Binding-site contacts:
Ligand atom C3 contacts residue PHE162 of chain 1.A at 4.1 Å (hydrophobic).
Ligand atom C3' contacts residue TYR93 of chain 1.B at 3.9 Å (hydrophobic).
Ligand atom C9' contacts residue GLN64 of chain 1.B at 3.3 Å.
Ligand atom C6' contacts residue TRP61 of chain 1.B at 4.0 Å (hydrophobic).
Ligand atom N1' contacts residue GLN64 of chain 1.B at 3.2 Å (h-bond).
Ligand atom C2 contacts residue ASN157 of chain 1.B at 3.4 Å.
Ligand atom C5' contacts residue TYR93 of chain 1.B at 3.8 Å (hydrophobic).
Ligand atom C9 contacts residue GLU120 of chain 1.B at 3.6 Å.
Ligand atom N2 contacts residue ASN154 of chain 1.B at 3.1 Å (h-bond).
Ligand atom C5 contacts residue GLU120 of chain 1.B at 3.2 Å.
Ligand atom C9 contacts residue ASN154 of chain 1.B at 3.3 Å.
Ligand atom C4 contacts residue GLU120 of chain 1.B at 3.9 Å.
Ligand atom C1' contacts residue TRP61 of chain 1.B at 3.6 Å (hydrophobic).
Ligand atom C4' contacts residue GLN64 of chain 1.B at 3.6 Å.
Ligand atom C1 contacts residue ASN157 of chain 1.B at 4.0 Å.
Ligand atom N2' contacts residue LYS60 of chain 1.B at 3.9 Å.
Ligand atom C9 contacts residue PHE162 of chain 1.A at 3.5 Å (hydrophobic).
Ligand atom C4 contacts residue ASN154 of chain 1.B at 3.5 Å.
Ligand atom N1 contacts residue PHE162 of chain 1.A at 2.9 Å (h-bond).
Ligand atom C6' contacts residue GLU57 of chain 1.B at 3.7 Å.
Ligand atom C7' contacts residue THR89 of chain 1.B at 4.0 Å.
Ligand atom O1' contacts residue TRP61 of chain 1.B at 3.5 Å.
Ligand atom C6' contacts residue TYR93 of chain 1.B at 3.6 Å (hydrophobic).
Ligand atom N2 contacts residue ILE124 of chain 1.B at 3.3 Å.
Ligand atom C5' contacts residue GLU57 of chain 1.B at 3.5 Å.
Ligand atom C2' contacts residue TRP61 of chain 1.B at 3.7 Å (hydrophobic).
Ligand atom C7' contacts residue TRP61 of chain 1.B at 3.4 Å (hydrophobic).
Ligand atom C4' contacts residue TYR93 of chain 1.B at 3.9 Å (hydrophobic).
Ligand atom C2' contacts residue TYR93 of chain 1.B at 3.8 Å (hydrophobic).
Ligand atom C8 contacts residue ASN157 of chain 1.B at 4.0 Å.
Ligand atom C2 contacts residue ALA153 of chain 1.B at 3.9 Å (hydrophobic).
Ligand atom N2 contacts residue PHE162 of chain 1.A at 3.8 Å.
Ligand atom C3 contacts residue ASN154 of chain 1.B at 2.8 Å.
Ligand atom C1' contacts residue TYR93 of chain 1.B at 3.7 Å (hydrophobic).
Ligand atom N1 contacts residue GLU120 of chain 1.B at 2.6 Å (salt-bridge).
Ligand atom O1 contacts residue ASN157 of chain 1.B at 3.5 Å (h-bond).
Ligand atom C2 contacts residue ASN154 of chain 1.B at 3.8 Å.
Ligand atom N2' contacts residue GLN64 of chain 1.B at 3.9 Å.
Ligand atom C3' contacts residue GLN64 of chain 1.B at 3.9 Å.
Ligand atom N1 contacts residue ASN154 of chain 1.B at 4.1 Å.

Sequence of chain 1.B:
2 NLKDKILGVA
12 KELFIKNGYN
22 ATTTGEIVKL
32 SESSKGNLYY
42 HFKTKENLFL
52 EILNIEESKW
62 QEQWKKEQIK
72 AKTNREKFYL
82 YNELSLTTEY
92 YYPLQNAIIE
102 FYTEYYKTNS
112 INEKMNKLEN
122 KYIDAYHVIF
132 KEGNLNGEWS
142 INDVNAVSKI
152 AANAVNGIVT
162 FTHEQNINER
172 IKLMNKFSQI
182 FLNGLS

Sequence of chain 1.A:
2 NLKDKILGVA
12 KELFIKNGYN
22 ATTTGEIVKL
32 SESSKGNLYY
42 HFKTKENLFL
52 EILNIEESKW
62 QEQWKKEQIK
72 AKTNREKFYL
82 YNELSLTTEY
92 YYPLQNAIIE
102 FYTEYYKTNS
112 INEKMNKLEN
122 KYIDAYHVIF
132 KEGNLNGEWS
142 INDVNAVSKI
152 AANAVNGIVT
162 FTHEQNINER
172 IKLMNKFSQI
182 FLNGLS

This small molecule binds to this protein.
Small molecule (SMILES): N=C(N)c1ccc(OCCCCCCOc2ccc(C(=N)N)cc2)cc1